Sequence of chain 1.D:
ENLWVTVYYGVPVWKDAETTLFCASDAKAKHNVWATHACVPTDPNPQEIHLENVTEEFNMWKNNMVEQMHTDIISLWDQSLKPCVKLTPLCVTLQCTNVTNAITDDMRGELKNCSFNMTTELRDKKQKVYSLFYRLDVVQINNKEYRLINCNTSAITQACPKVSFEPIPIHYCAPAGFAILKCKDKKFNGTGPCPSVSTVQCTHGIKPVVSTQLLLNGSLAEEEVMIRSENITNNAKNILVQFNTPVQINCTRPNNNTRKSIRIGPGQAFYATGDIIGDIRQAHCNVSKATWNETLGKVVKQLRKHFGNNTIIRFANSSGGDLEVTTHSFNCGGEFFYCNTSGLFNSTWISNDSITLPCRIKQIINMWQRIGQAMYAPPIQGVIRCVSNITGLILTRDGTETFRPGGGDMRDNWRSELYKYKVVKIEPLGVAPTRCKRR

Binding-site contacts:
Ligand atom C2 contacts residue ASN204 of chain 1.D at 2.4 Å.
Ligand atom C5 contacts residue ASN204 of chain 1.D at 3.7 Å.
Ligand atom C1 contacts residue ASN204 of chain 1.D at 1.4 Å.
Ligand atom C7 contacts residue SER244 of chain 1.D at 4.1 Å.
Ligand atom N2 contacts residue ASN204 of chain 1.D at 2.8 Å (h-bond).
Ligand atom C8 contacts residue ILE247 of chain 1.D at 3.7 Å (hydrophobic).
Ligand atom N2 contacts residue THR206 of chain 1.D at 4.3 Å.
Ligand atom C7 contacts residue ILE247 of chain 1.D at 4.1 Å (hydrophobic).
Ligand atom C8 contacts residue ASN204 of chain 1.D at 4.2 Å.
Ligand atom C1 contacts residue THR206 of chain 1.D at 3.9 Å.
Ligand atom O5 contacts residue THR206 of chain 1.D at 4.4 Å.
Ligand atom O7 contacts residue ILE247 of chain 1.D at 3.5 Å.
Ligand atom C7 contacts residue ASN204 of chain 1.D at 3.0 Å.
Ligand atom C2 contacts residue THR206 of chain 1.D at 4.5 Å.
Ligand atom O5 contacts residue ASN204 of chain 1.D at 2.4 Å (h-bond).
Ligand atom O7 contacts residue HIS321 of chain 1.D at 4.2 Å.
Ligand atom C8 contacts residue GLU245 of chain 1.D at 3.3 Å.
Ligand atom C4 contacts residue ASN204 of chain 1.D at 4.2 Å.
Ligand atom O7 contacts residue ASN204 of chain 1.D at 2.9 Å (h-bond).
Ligand atom C8 contacts residue SER244 of chain 1.D at 3.1 Å.
Ligand atom C5 contacts residue THR206 of chain 1.D at 4.2 Å.
Ligand atom C3 contacts residue ASN204 of chain 1.D at 3.8 Å.

A small-molecule ligand and the protein it binds are described below.
Small molecule (SMILES): CC(=O)N[C@@H]1[C@@H](O)[C@H](O)[C@@H](CO)O[C@H]1O